Binding-site contacts:
Ligand atom C4 contacts residue LEU763 of chain 1.C at 4.3 Å (hydrophobic).
Ligand atom C6 contacts residue THR750 of chain 1.C at 4.4 Å.
Ligand atom C6 contacts residue ILE753 of chain 1.C at 3.5 Å (hydrophobic).
Ligand atom O6 contacts residue LEU763 of chain 1.C at 4.0 Å.
Ligand atom C4 contacts residue THR750 of chain 1.C at 4.4 Å.
Ligand atom C8 contacts residue ASN748 of chain 1.C at 3.8 Å.
Ligand atom O6 contacts residue ILE753 of chain 1.C at 3.2 Å.
Ligand atom C5 contacts residue ASN748 of chain 1.C at 3.9 Å.
Ligand atom O5 contacts residue ILE753 of chain 1.C at 3.9 Å.
Ligand atom C5 contacts residue LEU763 of chain 1.C at 3.2 Å (hydrophobic).
Ligand atom C6 contacts residue LEU763 of chain 1.C at 3.0 Å (hydrophobic).
Ligand atom C7 contacts residue LEU763 of chain 1.C at 3.3 Å (hydrophobic).
Ligand atom O7 contacts residue ASN748 of chain 1.C at 3.0 Å (h-bond).
Ligand atom C4 contacts residue ASN748 of chain 1.C at 4.3 Å.
Ligand atom O7 contacts residue LEU763 of chain 1.C at 4.1 Å.
Ligand atom C1 contacts residue ASN748 of chain 1.C at 1.8 Å.
Ligand atom N2 contacts residue LEU763 of chain 1.C at 3.2 Å.
Ligand atom C2 contacts residue ASN748 of chain 1.C at 2.5 Å.
Ligand atom O5 contacts residue LEU763 of chain 1.C at 4.1 Å.
Ligand atom C5 contacts residue THR750 of chain 1.C at 3.4 Å.
Ligand atom C8 contacts residue ILE762 of chain 1.C at 3.9 Å (hydrophobic).
Ligand atom O4 contacts residue LEU763 of chain 1.C at 4.2 Å.
Ligand atom C7 contacts residue ASN748 of chain 1.C at 2.9 Å.
Ligand atom C8 contacts residue LEU763 of chain 1.C at 3.2 Å (hydrophobic).
Ligand atom N2 contacts residue THR750 of chain 1.C at 4.5 Å.
Ligand atom C3 contacts residue ASN748 of chain 1.C at 3.9 Å.
Ligand atom C3 contacts residue THR750 of chain 1.C at 4.2 Å.
Ligand atom C2 contacts residue THR750 of chain 1.C at 4.1 Å.
Ligand atom O5 contacts residue THR750 of chain 1.C at 3.4 Å (h-bond).
Ligand atom N2 contacts residue ASN748 of chain 1.C at 3.0 Å (h-bond).
Ligand atom C1 contacts residue THR750 of chain 1.C at 3.1 Å.
Ligand atom O5 contacts residue ASN748 of chain 1.C at 2.6 Å (h-bond).

Sequence of chain 1.C:
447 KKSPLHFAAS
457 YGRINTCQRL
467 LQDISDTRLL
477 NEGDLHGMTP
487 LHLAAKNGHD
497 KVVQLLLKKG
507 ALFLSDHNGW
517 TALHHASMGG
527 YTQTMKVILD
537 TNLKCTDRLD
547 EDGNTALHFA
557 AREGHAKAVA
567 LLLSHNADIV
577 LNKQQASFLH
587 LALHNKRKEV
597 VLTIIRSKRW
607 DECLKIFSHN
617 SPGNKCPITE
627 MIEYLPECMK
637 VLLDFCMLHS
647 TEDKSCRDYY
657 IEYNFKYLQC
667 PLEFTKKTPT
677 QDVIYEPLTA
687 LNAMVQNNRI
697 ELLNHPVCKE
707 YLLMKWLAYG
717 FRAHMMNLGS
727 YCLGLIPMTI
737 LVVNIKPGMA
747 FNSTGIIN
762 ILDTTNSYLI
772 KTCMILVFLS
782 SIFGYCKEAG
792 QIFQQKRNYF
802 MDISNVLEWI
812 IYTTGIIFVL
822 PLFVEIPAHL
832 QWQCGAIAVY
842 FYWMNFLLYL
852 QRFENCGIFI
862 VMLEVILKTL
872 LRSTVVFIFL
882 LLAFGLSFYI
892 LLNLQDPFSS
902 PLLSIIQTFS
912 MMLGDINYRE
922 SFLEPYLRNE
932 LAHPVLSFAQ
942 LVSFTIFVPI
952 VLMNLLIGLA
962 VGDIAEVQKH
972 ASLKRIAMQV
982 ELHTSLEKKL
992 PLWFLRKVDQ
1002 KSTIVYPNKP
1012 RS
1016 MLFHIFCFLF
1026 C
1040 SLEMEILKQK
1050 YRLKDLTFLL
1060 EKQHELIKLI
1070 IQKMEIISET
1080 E

This small molecule binds to this protein.
Small molecule (SMILES): CC(=O)N[C@H]1[C@H](O[C@H]2[C@H](O)[C@@H](NC(C)=O)CO[C@@H]2CO)O[C@H](CO)[C@@H](O)[C@@H]1O